Binding-site contacts:
Ligand atom CG2 contacts residue GLY176 of chain 1.A at 3.5 Å.
Ligand atom N contacts residue ASN180 of chain 1.A at 3.0 Å (h-bond).
Ligand atom O2P contacts residue ARG134 of chain 1.A at 2.9 Å (salt-bridge).
Ligand atom O2P contacts residue ARG61 of chain 1.A at 3.0 Å (salt-bridge).
Ligand atom CG2 contacts residue ASN180 of chain 1.A at 3.6 Å.
Ligand atom P contacts residue ARG134 of chain 1.A at 3.8 Å.
Ligand atom CB contacts residue TRP235 of chain 1.A at 3.8 Å (hydrophobic).
Ligand atom CB contacts residue ASN231 of chain 1.A at 3.7 Å.
Ligand atom CG1 contacts residue LEU227 of chain 1.A at 3.5 Å (hydrophobic).
Ligand atom CG contacts residue VAL183 of chain 1.A at 3.8 Å (hydrophobic).
Ligand atom CG contacts residue ARG65 of chain 1.A at 3.9 Å.
Ligand atom CG1 contacts residue LEU179 of chain 1.A at 3.8 Å (hydrophobic).
Ligand atom CD2 contacts residue ARG65 of chain 1.A at 3.7 Å.
Ligand atom CA contacts residue ASN180 of chain 1.A at 3.2 Å.
Ligand atom CA contacts residue ASN231 of chain 1.A at 3.8 Å.
Ligand atom O3P contacts residue TYR135 of chain 1.A at 2.6 Å (h-bond).
Ligand atom O contacts residue ASN180 of chain 1.A at 2.8 Å (h-bond).
Ligand atom C contacts residue ASN231 of chain 1.A at 3.7 Å.
Ligand atom OXT contacts residue LYS54 of chain 1.A at 4.0 Å.
Ligand atom O contacts residue LYS127 of chain 1.A at 2.9 Å (salt-bridge).
Ligand atom CB contacts residue ASN231 of chain 1.A at 3.5 Å.
Ligand atom O3P contacts residue LYS54 of chain 1.A at 3.6 Å.
Ligand atom O1P contacts residue ARG61 of chain 1.A at 2.8 Å (salt-bridge).
Ligand atom P contacts residue ARG61 of chain 1.A at 3.6 Å.
Ligand atom O contacts residue ASN231 of chain 1.A at 3.1 Å (h-bond).
Ligand atom O contacts residue LYS54 of chain 1.A at 3.2 Å (salt-bridge).
Ligand atom C contacts residue LYS54 of chain 1.A at 3.8 Å.
Ligand atom O contacts residue LEU179 of chain 1.A at 3.4 Å.
Ligand atom CG2 contacts residue ARG134 of chain 1.A at 3.8 Å.
Ligand atom CA contacts residue ASN231 of chain 1.A at 3.5 Å.
Ligand atom CA contacts residue LEU179 of chain 1.A at 3.8 Å (hydrophobic).
Ligand atom CG2 contacts residue VAL183 of chain 1.A at 3.6 Å (hydrophobic).
Ligand atom C contacts residue LYS127 of chain 1.A at 3.8 Å.
Ligand atom CB contacts residue ASN180 of chain 1.A at 3.2 Å.
Ligand atom O3P contacts residue ARG134 of chain 1.A at 2.9 Å (salt-bridge).
Ligand atom N contacts residue ASN231 of chain 1.A at 2.8 Å (h-bond).
Ligand atom O contacts residue VAL183 of chain 1.A at 3.4 Å.
Ligand atom P contacts residue TYR135 of chain 1.A at 3.8 Å.
Ligand atom C contacts residue ASN180 of chain 1.A at 3.6 Å.
Ligand atom N contacts residue LEU179 of chain 1.A at 3.9 Å.

Sequence of chain 1.A:
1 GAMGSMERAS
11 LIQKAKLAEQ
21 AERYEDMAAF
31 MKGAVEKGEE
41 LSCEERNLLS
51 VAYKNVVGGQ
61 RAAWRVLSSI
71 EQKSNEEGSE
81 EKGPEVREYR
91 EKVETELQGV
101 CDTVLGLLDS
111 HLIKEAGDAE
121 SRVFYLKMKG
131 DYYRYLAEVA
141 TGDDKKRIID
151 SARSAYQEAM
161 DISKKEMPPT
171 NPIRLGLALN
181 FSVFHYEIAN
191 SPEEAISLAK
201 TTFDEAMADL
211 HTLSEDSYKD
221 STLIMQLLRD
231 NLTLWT

A protein and the small-molecule ligand that binds it are described below.
Small molecule (SMILES): CC(C)[C@H](NC(=O)[C@@H](NC(=O)[C@H](C)NC(=O)[C@@H]1CCCN1C(=O)[C@@H](N)Cc1ccccc1)[C@@H](C)OP(=O)(O)O)C(=O)O